A protein and the small-molecule ligand that binds it are described below.
Small molecule (SMILES): CC(=O)N[C@@H]1[C@@H](O)[C@H](O)[C@@H](CO)O[C@H]1O

Sequence of chain 1.B:
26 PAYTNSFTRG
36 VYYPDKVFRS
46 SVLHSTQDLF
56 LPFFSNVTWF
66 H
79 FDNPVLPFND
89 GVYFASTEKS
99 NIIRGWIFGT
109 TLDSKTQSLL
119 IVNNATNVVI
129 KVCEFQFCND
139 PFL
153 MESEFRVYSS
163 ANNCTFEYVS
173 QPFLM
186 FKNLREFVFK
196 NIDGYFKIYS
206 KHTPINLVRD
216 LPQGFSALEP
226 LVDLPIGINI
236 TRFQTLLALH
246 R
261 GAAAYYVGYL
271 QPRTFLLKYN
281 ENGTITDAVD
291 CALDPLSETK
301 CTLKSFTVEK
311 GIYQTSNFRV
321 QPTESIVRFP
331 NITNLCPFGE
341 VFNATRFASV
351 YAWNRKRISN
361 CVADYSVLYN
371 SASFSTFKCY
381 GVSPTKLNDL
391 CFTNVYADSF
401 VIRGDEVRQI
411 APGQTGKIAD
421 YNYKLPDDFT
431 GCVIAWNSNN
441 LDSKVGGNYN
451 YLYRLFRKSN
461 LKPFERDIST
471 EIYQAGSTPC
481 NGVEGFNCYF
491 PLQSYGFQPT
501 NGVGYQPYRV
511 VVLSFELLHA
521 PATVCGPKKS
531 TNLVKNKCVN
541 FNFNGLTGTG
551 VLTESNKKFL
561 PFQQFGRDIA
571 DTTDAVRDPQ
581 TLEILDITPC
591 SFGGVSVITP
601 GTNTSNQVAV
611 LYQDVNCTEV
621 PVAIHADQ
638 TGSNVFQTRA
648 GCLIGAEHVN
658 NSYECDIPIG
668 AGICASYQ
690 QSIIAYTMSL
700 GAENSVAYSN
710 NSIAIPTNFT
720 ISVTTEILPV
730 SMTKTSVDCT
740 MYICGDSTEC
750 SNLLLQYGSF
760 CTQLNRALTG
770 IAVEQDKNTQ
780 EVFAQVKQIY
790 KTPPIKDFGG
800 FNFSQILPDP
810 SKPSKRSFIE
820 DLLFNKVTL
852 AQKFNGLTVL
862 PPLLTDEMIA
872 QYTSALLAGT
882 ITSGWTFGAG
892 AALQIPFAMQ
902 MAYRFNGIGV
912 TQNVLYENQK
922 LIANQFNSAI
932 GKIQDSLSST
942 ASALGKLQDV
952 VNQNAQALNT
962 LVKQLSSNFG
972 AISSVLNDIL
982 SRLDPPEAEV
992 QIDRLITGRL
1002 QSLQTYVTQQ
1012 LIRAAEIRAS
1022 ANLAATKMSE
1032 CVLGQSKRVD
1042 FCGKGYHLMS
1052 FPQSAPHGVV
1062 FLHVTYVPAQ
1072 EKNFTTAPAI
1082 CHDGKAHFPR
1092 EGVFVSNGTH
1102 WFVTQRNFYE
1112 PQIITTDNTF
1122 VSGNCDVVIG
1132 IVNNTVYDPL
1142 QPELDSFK

Binding-site contacts:
Ligand atom C8 contacts residue PHE342 of chain 1.B at 3.6 Å (hydrophobic).
Ligand atom O5 contacts residue ASN343 of chain 1.B at 2.4 Å (h-bond).
Ligand atom C8 contacts residue ASN343 of chain 1.B at 4.5 Å.
Ligand atom C7 contacts residue PHE342 of chain 1.B at 4.2 Å (hydrophobic).
Ligand atom C2 contacts residue ASN343 of chain 1.B at 2.5 Å.
Ligand atom N2 contacts residue ASN343 of chain 1.B at 2.9 Å (h-bond).
Ligand atom O7 contacts residue ASN343 of chain 1.B at 3.5 Å (h-bond).
Ligand atom C4 contacts residue ASN343 of chain 1.B at 4.2 Å.
Ligand atom C1 contacts residue ASN343 of chain 1.B at 1.4 Å.
Ligand atom C3 contacts residue ASN343 of chain 1.B at 3.8 Å.
Ligand atom O7 contacts residue PHE342 of chain 1.B at 4.3 Å.
Ligand atom C7 contacts residue ASN343 of chain 1.B at 3.4 Å.
Ligand atom C8 contacts residue PHE338 of chain 1.B at 3.9 Å (hydrophobic).
Ligand atom C5 contacts residue ASN343 of chain 1.B at 3.7 Å.